Binding-site contacts:
Ligand atom CBD contacts residue VAL112 of chain 1.B at 3.8 Å (hydrophobic).
Ligand atom CBB contacts residue MET33 of chain 1.A at 3.7 Å (hydrophobic).
Ligand atom OAF contacts residue MET19 of chain 1.B at 3.2 Å.
Ligand atom CBF contacts residue LEU189 of chain 1.B at 3.8 Å (hydrophobic).
Ligand atom CBA contacts residue SER36 of chain 1.A at 3.8 Å.
Ligand atom CAC contacts residue MET119 of chain 1.B at 3.6 Å (hydrophobic).
Ligand atom CAB contacts residue MET119 of chain 1.B at 3.8 Å (hydrophobic).
Ligand atom CAL contacts residue Y011 of chain 1.Q at 3.6 Å.
Ligand atom CAD contacts residue Y011 of chain 1.N at 3.7 Å.
Ligand atom CAU contacts residue TRP62 of chain 1.A at 3.4 Å (hydrophobic).
Ligand atom CAR contacts residue LEU66 of chain 1.A at 3.7 Å (hydrophobic).
Ligand atom CAQ contacts residue VAL112 of chain 1.B at 3.6 Å (hydrophobic).
Ligand atom CAM contacts residue VAL69 of chain 1.A at 3.7 Å (hydrophobic).
Ligand atom CBG contacts residue SER115 of chain 1.B at 3.8 Å.
Ligand atom CAI contacts residue ALA111 of chain 1.B at 3.8 Å (hydrophobic).
Ligand atom CAK contacts residue SER115 of chain 1.B at 3.8 Å.
Ligand atom OAH contacts residue Y011 of chain 1.N at 3.5 Å (h-bond).
Ligand atom CAB contacts residue SER36 of chain 1.A at 3.4 Å.
Ligand atom CAL contacts residue VAL69 of chain 1.A at 4.0 Å (hydrophobic).
Ligand atom CAT contacts residue LEU66 of chain 1.A at 3.9 Å (hydrophobic).
Ligand atom CAU contacts residue LEU189 of chain 1.B at 3.9 Å (hydrophobic).
Ligand atom CAA contacts residue Y011 of chain 1.N at 3.8 Å.
Ligand atom CAN contacts residue Y011 of chain 1.N at 3.9 Å.
Ligand atom CAK contacts residue VAL112 of chain 1.B at 3.7 Å (hydrophobic).
Ligand atom CAB contacts residue PHE37 of chain 1.A at 3.7 Å (hydrophobic).
Ligand atom OAH contacts residue MET19 of chain 1.B at 3.4 Å.
Ligand atom CAC contacts residue MET33 of chain 1.A at 3.6 Å (hydrophobic).
Ligand atom CAO contacts residue Y011 of chain 1.N at 3.8 Å.
Ligand atom CAP contacts residue VAL116 of chain 1.B at 3.6 Å (hydrophobic).
Ligand atom CAT contacts residue TRP62 of chain 1.A at 3.9 Å (hydrophobic).
Ligand atom CAK contacts residue ALA111 of chain 1.B at 3.5 Å (hydrophobic).
Ligand atom OAF contacts residue LEU70 of chain 1.A at 3.9 Å.
Ligand atom CBG contacts residue LEU189 of chain 1.B at 3.9 Å (hydrophobic).
Ligand atom OAF contacts residue ARG200 of chain 1.B at 4.0 Å.
Ligand atom CAK contacts residue LEU189 of chain 1.B at 3.9 Å (hydrophobic).
Ligand atom CAS contacts residue TRP62 of chain 1.A at 3.5 Å (hydrophobic).
Ligand atom CAQ contacts residue SER115 of chain 1.B at 3.6 Å.
Ligand atom CAX contacts residue MET19 of chain 1.B at 3.5 Å (hydrophobic).
Ligand atom CAE contacts residue Y011 of chain 1.N at 3.5 Å.
Ligand atom CAP contacts residue SER115 of chain 1.B at 3.6 Å.

This small molecule binds to this protein.
Small molecule (SMILES): CC(C)CCC[C@@H](C)[C@H]1CC[C@H]2[C@@H]3CC=C4C[C@@H](OC(=O)CCC(=O)O)CC[C@]4(C)[C@H]3CC[C@]12C

Sequence of chain 1.A:
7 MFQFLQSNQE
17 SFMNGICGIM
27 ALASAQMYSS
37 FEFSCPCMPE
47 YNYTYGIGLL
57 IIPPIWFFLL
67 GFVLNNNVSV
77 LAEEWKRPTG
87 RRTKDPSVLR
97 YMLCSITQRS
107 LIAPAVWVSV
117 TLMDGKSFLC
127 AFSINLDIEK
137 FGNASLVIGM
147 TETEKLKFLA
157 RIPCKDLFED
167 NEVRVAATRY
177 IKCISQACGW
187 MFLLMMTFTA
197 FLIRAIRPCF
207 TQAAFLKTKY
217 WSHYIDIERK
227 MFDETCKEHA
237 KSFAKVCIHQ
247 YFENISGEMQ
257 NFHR

Sequence of chain 1.B:
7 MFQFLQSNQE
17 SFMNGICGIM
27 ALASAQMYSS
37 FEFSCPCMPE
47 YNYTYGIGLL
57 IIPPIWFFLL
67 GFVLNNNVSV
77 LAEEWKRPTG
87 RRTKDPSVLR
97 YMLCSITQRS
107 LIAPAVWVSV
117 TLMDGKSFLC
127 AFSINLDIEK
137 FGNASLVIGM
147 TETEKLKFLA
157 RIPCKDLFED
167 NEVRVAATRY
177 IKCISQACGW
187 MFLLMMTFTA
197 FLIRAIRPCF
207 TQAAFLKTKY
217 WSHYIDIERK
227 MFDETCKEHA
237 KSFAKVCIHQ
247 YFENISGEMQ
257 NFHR